Sequence of chain 17.C:
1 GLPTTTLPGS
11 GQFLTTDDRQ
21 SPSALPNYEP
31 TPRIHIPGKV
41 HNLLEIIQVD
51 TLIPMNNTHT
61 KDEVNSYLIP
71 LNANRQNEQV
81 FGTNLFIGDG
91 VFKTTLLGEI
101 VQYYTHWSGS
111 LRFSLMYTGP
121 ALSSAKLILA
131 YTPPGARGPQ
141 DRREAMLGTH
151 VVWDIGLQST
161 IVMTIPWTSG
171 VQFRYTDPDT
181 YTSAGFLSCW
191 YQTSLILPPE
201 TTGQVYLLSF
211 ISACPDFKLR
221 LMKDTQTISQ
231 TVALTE

Sequence of chain 16.C:
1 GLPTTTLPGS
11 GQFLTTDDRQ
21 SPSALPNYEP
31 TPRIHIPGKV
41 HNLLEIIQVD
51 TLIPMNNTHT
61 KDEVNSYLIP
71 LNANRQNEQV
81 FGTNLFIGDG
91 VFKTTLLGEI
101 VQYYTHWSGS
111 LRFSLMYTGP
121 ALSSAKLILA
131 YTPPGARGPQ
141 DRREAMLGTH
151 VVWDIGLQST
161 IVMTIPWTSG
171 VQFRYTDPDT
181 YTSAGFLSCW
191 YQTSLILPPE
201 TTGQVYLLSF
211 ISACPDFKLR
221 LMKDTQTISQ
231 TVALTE

Binding-site contacts:
Ligand atom N2 contacts residue ALA24 of chain 16.C at 3.1 Å.
Ligand atom C4 contacts residue PHE186 of chain 16.A at 3.7 Å (hydrophobic).
Ligand atom O1A contacts residue VAL122 of chain 16.A at 4.0 Å.
Ligand atom C5C contacts residue ILE104 of chain 16.A at 4.0 Å (hydrophobic).
Ligand atom O1 contacts residue ALA24 of chain 16.C at 3.4 Å.
Ligand atom C5 contacts residue PHE186 of chain 16.A at 3.7 Å (hydrophobic).
Ligand atom C3C contacts residue TYR128 of chain 16.A at 3.6 Å (hydrophobic).
Ligand atom O1B contacts residue MET221 of chain 16.A at 3.8 Å.
Ligand atom C31 contacts residue VAL176 of chain 16.A at 3.3 Å (hydrophobic).
Ligand atom C2B contacts residue TYR197 of chain 16.A at 3.3 Å (hydrophobic).
Ligand atom N3A contacts residue ASN219 of chain 16.A at 3.4 Å (h-bond).
Ligand atom N2 contacts residue PHE186 of chain 16.A at 4.0 Å.
Ligand atom O1 contacts residue VAL188 of chain 16.A at 3.8 Å.
Ligand atom CL1 contacts residue MET221 of chain 16.A at 3.8 Å.
Ligand atom O1 contacts residue PHE186 of chain 16.A at 3.8 Å.
Ligand atom C3B contacts residue LEU106 of chain 16.A at 3.8 Å (hydrophobic).
Ligand atom N2 contacts residue PRO174 of chain 16.A at 3.7 Å.
Ligand atom C5 contacts residue TYR152 of chain 16.A at 3.6 Å (hydrophobic).
Ligand atom C3C contacts residue VAL188 of chain 16.A at 3.3 Å (hydrophobic).
Ligand atom C2C contacts residue VAL188 of chain 16.A at 2.8 Å (hydrophobic).
Ligand atom C3B contacts residue TYR197 of chain 16.A at 3.3 Å (hydrophobic).
Ligand atom C31 contacts residue SER175 of chain 16.A at 3.5 Å.
Ligand atom C31 contacts residue ALA150 of chain 16.A at 3.5 Å (hydrophobic).
Ligand atom C5C contacts residue TYR128 of chain 16.A at 3.7 Å (hydrophobic).
Ligand atom C6C contacts residue VAL191 of chain 16.A at 3.3 Å (hydrophobic).
Ligand atom CM1 contacts residue CYS199 of chain 16.A at 3.8 Å (hydrophobic).
Ligand atom C31 contacts residue PRO174 of chain 16.A at 3.3 Å (hydrophobic).
Ligand atom C5A contacts residue CYS199 of chain 16.A at 3.9 Å (hydrophobic).
Ligand atom C3 contacts residue PRO174 of chain 16.A at 3.7 Å (hydrophobic).
Ligand atom C4C contacts residue TYR152 of chain 16.A at 3.9 Å (hydrophobic).
Ligand atom C1C contacts residue TYR152 of chain 16.A at 3.9 Å (hydrophobic).
Ligand atom CL1 contacts residue ILE104 of chain 16.A at 3.6 Å.
Ligand atom C4B contacts residue LEU106 of chain 16.A at 3.7 Å (hydrophobic).
Ligand atom C5A contacts residue VAL122 of chain 16.A at 3.9 Å (hydrophobic).
Ligand atom C4 contacts residue TYR152 of chain 16.A at 3.7 Å (hydrophobic).
Ligand atom CL1 contacts residue ASN105 of chain 16.A at 3.3 Å.
Ligand atom C7C contacts residue TYR128 of chain 16.A at 3.5 Å (hydrophobic).
Ligand atom C4A contacts residue ASN198 of chain 16.A at 3.9 Å.
Ligand atom C3 contacts residue PHE186 of chain 16.A at 3.9 Å (hydrophobic).
Ligand atom O1 contacts residue TYR152 of chain 16.A at 3.9 Å.

Sequence of chain 16.A:
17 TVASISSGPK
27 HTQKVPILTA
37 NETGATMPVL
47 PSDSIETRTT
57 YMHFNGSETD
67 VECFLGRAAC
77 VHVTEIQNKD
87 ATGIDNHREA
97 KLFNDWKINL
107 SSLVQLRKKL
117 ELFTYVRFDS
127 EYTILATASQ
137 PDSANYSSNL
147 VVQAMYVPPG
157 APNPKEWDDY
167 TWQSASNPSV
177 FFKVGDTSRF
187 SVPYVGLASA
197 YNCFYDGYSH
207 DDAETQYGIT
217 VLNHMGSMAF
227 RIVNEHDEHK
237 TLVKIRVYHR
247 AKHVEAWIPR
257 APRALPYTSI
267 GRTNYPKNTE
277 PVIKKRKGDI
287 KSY

This small molecule binds to this protein.
Small molecule (SMILES): Cc1cc(CCCCCCCOc2ccc(C3=N[C@@H](C)CO3)cc2Cl)on1